Binding-site contacts:
Ligand atom C2 contacts residue ASN678 of chain 1.A at 2.5 Å.
Ligand atom O5 contacts residue ASN678 of chain 1.A at 2.4 Å (h-bond).
Ligand atom C8 contacts residue GLY1100 of chain 1.A at 4.0 Å.
Ligand atom O7 contacts residue ILE1099 of chain 1.A at 4.2 Å.
Ligand atom C7 contacts residue ILE1099 of chain 1.A at 4.4 Å (hydrophobic).
Ligand atom C8 contacts residue ASN678 of chain 1.A at 4.3 Å.
Ligand atom C5 contacts residue ASN678 of chain 1.A at 3.7 Å.
Ligand atom C4 contacts residue ASN678 of chain 1.A at 4.3 Å.
Ligand atom C7 contacts residue ASN678 of chain 1.A at 3.1 Å.
Ligand atom O7 contacts residue ASN678 of chain 1.A at 3.0 Å (h-bond).
Ligand atom N2 contacts residue ASN678 of chain 1.A at 2.9 Å (h-bond).
Ligand atom C3 contacts residue ASN678 of chain 1.A at 3.8 Å.
Ligand atom C1 contacts residue ASN678 of chain 1.A at 1.4 Å.
Ligand atom C8 contacts residue ILE1099 of chain 1.A at 3.8 Å (hydrophobic).

The small molecule below binds the protein below.
Small molecule (SMILES): CC(=O)N[C@@H]1[C@@H](O)[C@H](O)[C@@H](CO)O[C@H]1O

Sequence of chain 1.A:
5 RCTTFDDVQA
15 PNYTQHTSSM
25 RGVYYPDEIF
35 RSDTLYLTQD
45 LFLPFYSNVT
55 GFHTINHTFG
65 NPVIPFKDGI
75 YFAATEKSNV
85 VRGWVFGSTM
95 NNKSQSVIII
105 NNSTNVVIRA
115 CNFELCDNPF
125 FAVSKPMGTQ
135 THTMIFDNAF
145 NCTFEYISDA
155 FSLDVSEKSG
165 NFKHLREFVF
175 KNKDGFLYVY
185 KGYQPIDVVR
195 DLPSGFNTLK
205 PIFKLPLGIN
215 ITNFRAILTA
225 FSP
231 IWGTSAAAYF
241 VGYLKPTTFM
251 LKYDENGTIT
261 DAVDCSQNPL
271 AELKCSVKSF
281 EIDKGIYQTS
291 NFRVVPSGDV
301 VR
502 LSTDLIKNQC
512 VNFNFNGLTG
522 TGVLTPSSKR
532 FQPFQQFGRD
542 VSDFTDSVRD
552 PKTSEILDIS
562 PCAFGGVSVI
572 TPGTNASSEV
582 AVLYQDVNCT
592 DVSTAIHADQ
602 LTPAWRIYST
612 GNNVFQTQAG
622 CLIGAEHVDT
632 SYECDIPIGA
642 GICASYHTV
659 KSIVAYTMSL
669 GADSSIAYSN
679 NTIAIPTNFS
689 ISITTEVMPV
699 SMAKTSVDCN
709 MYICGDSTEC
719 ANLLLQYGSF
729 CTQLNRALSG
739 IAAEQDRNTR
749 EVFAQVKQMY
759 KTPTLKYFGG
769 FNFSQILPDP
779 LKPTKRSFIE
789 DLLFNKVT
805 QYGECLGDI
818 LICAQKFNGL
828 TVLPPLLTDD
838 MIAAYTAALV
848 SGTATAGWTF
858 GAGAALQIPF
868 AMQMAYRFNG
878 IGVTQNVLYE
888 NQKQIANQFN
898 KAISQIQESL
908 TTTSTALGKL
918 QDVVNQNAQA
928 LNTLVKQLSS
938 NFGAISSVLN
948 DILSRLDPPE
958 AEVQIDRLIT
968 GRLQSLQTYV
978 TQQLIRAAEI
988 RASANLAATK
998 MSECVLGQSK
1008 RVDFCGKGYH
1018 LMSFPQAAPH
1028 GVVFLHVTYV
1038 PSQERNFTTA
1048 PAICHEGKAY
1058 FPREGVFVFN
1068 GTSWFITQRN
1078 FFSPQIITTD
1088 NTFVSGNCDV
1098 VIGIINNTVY